Binding-site contacts:
Ligand atom C7 contacts residue ASN212 of chain 37.E at 3.9 Å.
Ligand atom N2 contacts residue ILE211 of chain 37.E at 4.3 Å.
Ligand atom N2 contacts residue ASN212 of chain 37.E at 2.9 Å (h-bond).
Ligand atom C5 contacts residue ASN212 of chain 37.E at 3.7 Å.
Ligand atom C2 contacts residue ASN212 of chain 37.E at 2.4 Å.
Ligand atom C4 contacts residue ASN212 of chain 37.E at 4.2 Å.
Ligand atom O5 contacts residue ASN212 of chain 37.E at 2.4 Å (h-bond).
Ligand atom C1 contacts residue ILE211 of chain 37.E at 4.2 Å (hydrophobic).
Ligand atom O7 contacts residue ASN212 of chain 37.E at 4.5 Å.
Ligand atom C3 contacts residue ASN212 of chain 37.E at 3.8 Å.
Ligand atom C1 contacts residue ASN212 of chain 37.E at 1.4 Å.

Sequence of chain 37.E:
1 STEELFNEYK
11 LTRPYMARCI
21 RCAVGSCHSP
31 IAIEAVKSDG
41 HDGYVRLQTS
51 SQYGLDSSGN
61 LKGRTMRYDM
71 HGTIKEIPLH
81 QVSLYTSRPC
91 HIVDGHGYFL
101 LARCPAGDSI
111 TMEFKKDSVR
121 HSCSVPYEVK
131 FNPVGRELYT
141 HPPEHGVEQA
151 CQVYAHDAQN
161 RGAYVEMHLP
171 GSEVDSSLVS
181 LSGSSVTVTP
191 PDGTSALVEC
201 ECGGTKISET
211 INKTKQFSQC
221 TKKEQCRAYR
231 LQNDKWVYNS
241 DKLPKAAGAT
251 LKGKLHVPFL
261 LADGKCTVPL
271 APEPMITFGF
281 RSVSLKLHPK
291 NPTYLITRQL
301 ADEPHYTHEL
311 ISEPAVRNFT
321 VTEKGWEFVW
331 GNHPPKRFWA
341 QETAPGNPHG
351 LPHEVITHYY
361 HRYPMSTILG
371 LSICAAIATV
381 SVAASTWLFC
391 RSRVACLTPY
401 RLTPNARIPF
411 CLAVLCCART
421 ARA

The small molecule below binds the protein below.
Small molecule (SMILES): CC(=O)N[C@@H]1[C@@H](O)[C@H](O)[C@@H](CO)O[C@H]1O